Binding-site contacts:
Ligand atom C7 contacts residue ASN165 of chain 1.C at 3.3 Å.
Ligand atom C5 contacts residue ASN165 of chain 1.C at 3.7 Å.
Ligand atom C4 contacts residue ASN165 of chain 1.C at 4.3 Å.
Ligand atom O5 contacts residue GLU132 of chain 1.C at 3.9 Å.
Ligand atom C1 contacts residue ASN165 of chain 1.C at 1.4 Å.
Ligand atom C8 contacts residue ASN165 of chain 1.C at 4.4 Å.
Ligand atom O7 contacts residue ASN165 of chain 1.C at 3.3 Å.
Ligand atom O6 contacts residue ASN165 of chain 1.C at 4.0 Å.
Ligand atom O5 contacts residue ASN165 of chain 1.C at 2.4 Å (h-bond).
Ligand atom C2 contacts residue ASN165 of chain 1.C at 2.5 Å.
Ligand atom O6 contacts residue ASN164 of chain 1.C at 2.9 Å (h-bond).
Ligand atom C6 contacts residue ASN164 of chain 1.C at 3.7 Å.
Ligand atom C3 contacts residue ASN165 of chain 1.C at 3.8 Å.
Ligand atom N2 contacts residue ASN165 of chain 1.C at 2.9 Å (h-bond).
Ligand atom C1 contacts residue GLU132 of chain 1.C at 3.4 Å.
Ligand atom O5 contacts residue ASN164 of chain 1.C at 4.1 Å.

The small molecule below binds the protein below.
Small molecule (SMILES): CC(=O)N[C@@H]1[C@@H](O)[C@H](O)[C@@H](CO)O[C@H]1O

Sequence of chain 1.C:
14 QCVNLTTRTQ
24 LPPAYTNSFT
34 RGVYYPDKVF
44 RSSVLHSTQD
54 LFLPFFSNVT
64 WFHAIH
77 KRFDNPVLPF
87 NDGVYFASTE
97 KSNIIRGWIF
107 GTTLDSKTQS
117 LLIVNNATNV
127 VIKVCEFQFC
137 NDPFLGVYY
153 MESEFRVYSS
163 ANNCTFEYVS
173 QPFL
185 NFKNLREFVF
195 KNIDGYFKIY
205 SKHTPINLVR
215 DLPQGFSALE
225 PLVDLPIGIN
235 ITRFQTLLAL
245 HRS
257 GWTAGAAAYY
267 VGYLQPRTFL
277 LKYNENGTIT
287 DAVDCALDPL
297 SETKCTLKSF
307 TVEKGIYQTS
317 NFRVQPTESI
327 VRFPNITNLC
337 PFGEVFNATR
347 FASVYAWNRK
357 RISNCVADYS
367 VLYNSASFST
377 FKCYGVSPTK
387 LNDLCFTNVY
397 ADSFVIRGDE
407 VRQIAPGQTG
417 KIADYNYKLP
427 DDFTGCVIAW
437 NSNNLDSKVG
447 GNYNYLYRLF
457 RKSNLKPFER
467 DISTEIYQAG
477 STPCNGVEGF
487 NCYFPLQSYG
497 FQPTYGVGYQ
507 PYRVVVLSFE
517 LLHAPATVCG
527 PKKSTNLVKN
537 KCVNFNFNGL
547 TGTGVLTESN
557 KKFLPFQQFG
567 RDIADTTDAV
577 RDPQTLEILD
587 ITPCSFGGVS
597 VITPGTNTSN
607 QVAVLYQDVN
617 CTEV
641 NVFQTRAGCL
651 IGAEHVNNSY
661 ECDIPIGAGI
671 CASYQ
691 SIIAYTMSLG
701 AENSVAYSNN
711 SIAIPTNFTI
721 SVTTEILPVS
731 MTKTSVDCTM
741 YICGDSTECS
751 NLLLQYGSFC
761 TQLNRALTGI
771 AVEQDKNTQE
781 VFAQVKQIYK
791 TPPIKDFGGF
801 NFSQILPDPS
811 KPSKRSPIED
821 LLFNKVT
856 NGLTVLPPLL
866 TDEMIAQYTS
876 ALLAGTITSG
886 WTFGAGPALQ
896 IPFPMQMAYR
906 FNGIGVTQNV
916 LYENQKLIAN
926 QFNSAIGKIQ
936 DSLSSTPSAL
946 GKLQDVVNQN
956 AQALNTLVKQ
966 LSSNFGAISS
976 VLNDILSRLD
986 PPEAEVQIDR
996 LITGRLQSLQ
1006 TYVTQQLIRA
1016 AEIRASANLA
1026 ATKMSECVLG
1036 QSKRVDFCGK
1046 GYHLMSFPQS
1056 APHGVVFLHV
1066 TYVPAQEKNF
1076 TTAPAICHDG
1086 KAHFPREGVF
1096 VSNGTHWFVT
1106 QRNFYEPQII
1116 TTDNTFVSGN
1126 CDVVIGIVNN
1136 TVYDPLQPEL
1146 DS